Binding-site contacts:
Ligand atom C1 contacts residue SER156 of chain 3.A at 4.3 Å.
Ligand atom C1 contacts residue ASN154 of chain 3.A at 1.4 Å.
Ligand atom O5 contacts residue ASN154 of chain 3.A at 2.4 Å (h-bond).
Ligand atom C3 contacts residue ASN154 of chain 3.A at 3.8 Å.
Ligand atom C5 contacts residue ASN154 of chain 3.A at 3.7 Å.
Ligand atom N2 contacts residue ASN154 of chain 3.A at 2.9 Å (h-bond).
Ligand atom C8 contacts residue ASN154 of chain 3.A at 4.2 Å.
Ligand atom C7 contacts residue ASN154 of chain 3.A at 3.5 Å.
Ligand atom O7 contacts residue ASN154 of chain 3.A at 3.8 Å.
Ligand atom C2 contacts residue ASN154 of chain 3.A at 2.5 Å.
Ligand atom C4 contacts residue ASN154 of chain 3.A at 4.2 Å.

Sequence of chain 3.A:
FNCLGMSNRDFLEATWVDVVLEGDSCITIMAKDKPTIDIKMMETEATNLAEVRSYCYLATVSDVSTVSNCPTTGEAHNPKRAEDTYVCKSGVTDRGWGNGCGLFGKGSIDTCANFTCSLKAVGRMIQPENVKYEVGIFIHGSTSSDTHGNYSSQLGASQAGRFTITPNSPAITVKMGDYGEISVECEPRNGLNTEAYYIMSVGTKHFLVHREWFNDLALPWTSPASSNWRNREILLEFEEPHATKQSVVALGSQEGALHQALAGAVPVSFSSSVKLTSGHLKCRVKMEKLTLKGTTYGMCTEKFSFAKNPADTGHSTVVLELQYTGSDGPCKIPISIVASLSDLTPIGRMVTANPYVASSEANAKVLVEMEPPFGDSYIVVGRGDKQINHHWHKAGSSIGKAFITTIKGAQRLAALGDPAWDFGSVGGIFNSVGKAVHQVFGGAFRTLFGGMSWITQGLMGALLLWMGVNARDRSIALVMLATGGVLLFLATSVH

A protein and the small-molecule ligand that binds it are described below.
Small molecule (SMILES): CC(=O)N[C@@H]1[C@@H](O)[C@H](O)[C@@H](CO)O[C@H]1O